Binding-site contacts:
Ligand atom C16 contacts residue TYR282 of chain 3.B at 3.3 Å (hydrophobic).
Ligand atom N31 contacts residue TYR282 of chain 3.B at 3.0 Å (h-bond).
Ligand atom CL4 contacts residue LEU299 of chain 3.B at 4.0 Å.
Ligand atom O33 contacts residue TYR282 of chain 3.B at 3.3 Å.
Ligand atom O36 contacts residue TYR289 of chain 3.B at 3.8 Å.
Ligand atom C1 contacts residue TYR282 of chain 3.B at 3.6 Å (hydrophobic).
Ligand atom C7 contacts residue TYR282 of chain 3.B at 3.5 Å (hydrophobic).
Ligand atom N32 contacts residue LEU299 of chain 3.B at 4.0 Å.
Ligand atom C16 contacts residue ASN302 of chain 3.B at 4.1 Å.
Ligand atom O33 contacts residue TYR289 of chain 3.B at 3.3 Å.
Ligand atom C2 contacts residue GLU287 of chain 3.B at 3.9 Å.
Ligand atom C3 contacts residue ARG19 of chain 3.B at 3.4 Å.
Ligand atom O36 contacts residue ARG298 of chain 3.B at 4.1 Å.
Ligand atom O33 contacts residue PHE284 of chain 3.B at 3.0 Å.
Ligand atom C12 contacts residue ASN302 of chain 3.B at 3.7 Å.
Ligand atom CL4 contacts residue ASN302 of chain 3.B at 3.8 Å.
Ligand atom O35 contacts residue ARG298 of chain 3.B at 3.6 Å (salt-bridge).
Ligand atom N31 contacts residue ARG298 of chain 3.B at 3.6 Å.
Ligand atom C2 contacts residue TYR282 of chain 3.B at 3.6 Å (hydrophobic).
Ligand atom C14 contacts residue TYR282 of chain 3.B at 3.0 Å (hydrophobic).
Ligand atom C12 contacts residue TYR282 of chain 3.B at 3.4 Å (hydrophobic).
Ligand atom N29 contacts residue ASN302 of chain 3.B at 3.4 Å (h-bond).
Ligand atom C21 contacts residue TYR282 of chain 3.B at 3.9 Å (hydrophobic).
Ligand atom N32 contacts residue TYR289 of chain 3.B at 4.0 Å.
Ligand atom C13 contacts residue TYR282 of chain 3.B at 3.0 Å (hydrophobic).
Ligand atom C8 contacts residue LEU299 of chain 3.B at 3.8 Å (hydrophobic).
Ligand atom C21 contacts residue ARG298 of chain 3.B at 3.9 Å.
Ligand atom N32 contacts residue TYR282 of chain 3.B at 3.1 Å (h-bond).
Ligand atom CL4 contacts residue TYR282 of chain 3.B at 3.8 Å.
Ligand atom O36 contacts residue TYR282 of chain 3.B at 3.5 Å (h-bond).
Ligand atom C23 contacts residue TYR282 of chain 3.B at 3.8 Å (hydrophobic).
Ligand atom C3 contacts residue ASP295 of chain 3.B at 3.3 Å.
Ligand atom C6 contacts residue ASP295 of chain 3.B at 3.2 Å.
Ligand atom C24 contacts residue ASN302 of chain 3.B at 3.4 Å.
Ligand atom O33 contacts residue LEU299 of chain 3.B at 3.6 Å.
Ligand atom C22 contacts residue ASN302 of chain 3.B at 3.3 Å.
Ligand atom O36 contacts residue ASP295 of chain 3.B at 3.0 Å (salt-bridge).
Ligand atom C8 contacts residue TYR282 of chain 3.B at 3.2 Å (hydrophobic).
Ligand atom C13 contacts residue ARG298 of chain 3.B at 3.9 Å.
Ligand atom N32 contacts residue ASP295 of chain 3.B at 3.8 Å.

A small-molecule ligand and the protein it binds are described below.
Small molecule (SMILES): COc1ccccc1-c1noc(C)c1C(=O)N1CCN(c2cc(NC(=O)c3cccs3)c([N+](=O)[O-])cc2Cl)CC1

Sequence of chain 3.B:
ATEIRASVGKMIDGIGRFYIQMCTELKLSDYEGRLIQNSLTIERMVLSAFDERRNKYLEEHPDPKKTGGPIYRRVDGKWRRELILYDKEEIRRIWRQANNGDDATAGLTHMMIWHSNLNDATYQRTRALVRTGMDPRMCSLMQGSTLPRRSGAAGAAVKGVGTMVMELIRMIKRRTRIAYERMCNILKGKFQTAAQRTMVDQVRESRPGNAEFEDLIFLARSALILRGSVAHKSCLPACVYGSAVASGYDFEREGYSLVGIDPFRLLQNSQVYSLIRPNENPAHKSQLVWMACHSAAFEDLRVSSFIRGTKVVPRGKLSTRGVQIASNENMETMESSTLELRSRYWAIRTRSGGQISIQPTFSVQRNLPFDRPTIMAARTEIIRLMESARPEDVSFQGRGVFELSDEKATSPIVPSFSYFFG